Binding-site contacts:
Ligand atom C8 contacts residue ASN150 of chain 1.C at 3.3 Å.
Ligand atom O7 contacts residue ASP148 of chain 1.C at 3.0 Å (salt-bridge).
Ligand atom C1 contacts residue ASN150 of chain 1.C at 1.4 Å.
Ligand atom C7 contacts residue TRP149 of chain 1.C at 4.1 Å (hydrophobic).
Ligand atom C4 contacts residue ASN150 of chain 1.C at 4.2 Å.
Ligand atom C8 contacts residue TRP149 of chain 1.C at 4.4 Å (hydrophobic).
Ligand atom O7 contacts residue TRP149 of chain 1.C at 3.2 Å.
Ligand atom O5 contacts residue ASN150 of chain 1.C at 2.4 Å (h-bond).
Ligand atom O7 contacts residue ASN150 of chain 1.C at 4.2 Å.
Ligand atom C2 contacts residue ASN150 of chain 1.C at 2.5 Å.
Ligand atom C8 contacts residue ASP148 of chain 1.C at 4.3 Å.
Ligand atom C7 contacts residue ASN150 of chain 1.C at 3.5 Å.
Ligand atom C7 contacts residue ASP148 of chain 1.C at 4.3 Å.
Ligand atom C8 contacts residue SER194 of chain 1.C at 3.7 Å.
Ligand atom O7 contacts residue LYS137 of chain 1.C at 4.1 Å.
Ligand atom C5 contacts residue ASN150 of chain 1.C at 3.7 Å.
Ligand atom N2 contacts residue ASN150 of chain 1.C at 3.0 Å (h-bond).
Ligand atom C3 contacts residue ASN150 of chain 1.C at 3.8 Å.

The protein below binds the small molecule below.
Small molecule (SMILES): CC(=O)N[C@@H]1[C@@H](O)[C@H](O)[C@@H](CO)O[C@H]1O

Sequence of chain 1.C:
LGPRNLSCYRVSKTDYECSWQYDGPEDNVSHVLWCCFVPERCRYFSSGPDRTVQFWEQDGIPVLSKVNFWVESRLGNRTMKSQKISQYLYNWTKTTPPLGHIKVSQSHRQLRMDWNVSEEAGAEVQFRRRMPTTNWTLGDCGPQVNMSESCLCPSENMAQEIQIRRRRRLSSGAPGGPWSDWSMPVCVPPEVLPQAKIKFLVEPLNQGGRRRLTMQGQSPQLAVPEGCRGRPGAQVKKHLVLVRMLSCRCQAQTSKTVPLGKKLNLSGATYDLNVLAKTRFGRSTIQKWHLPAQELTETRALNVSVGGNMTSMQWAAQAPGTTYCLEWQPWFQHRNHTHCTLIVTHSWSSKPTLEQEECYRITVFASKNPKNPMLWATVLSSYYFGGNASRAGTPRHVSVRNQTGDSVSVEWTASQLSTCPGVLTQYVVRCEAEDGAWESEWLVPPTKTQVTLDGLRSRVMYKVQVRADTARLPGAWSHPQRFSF